A protein and the small-molecule ligand that binds it are described below.
Small molecule (SMILES): C[C@@H]1CN(CC(=O)N2CCc3cnc(Cl)cc32)CC[NH2+]1

Binding-site contacts:
Ligand atom C2 contacts residue THR64 of chain 1.A at 3.4 Å.
Ligand atom C1 contacts residue GLU70 of chain 1.A at 3.2 Å.
Ligand atom C10 contacts residue TRP79 of chain 1.A at 3.7 Å (hydrophobic).
Ligand atom C12 contacts residue GLY62 of chain 1.A at 3.5 Å.
Ligand atom C16 contacts residue LEU63 of chain 1.A at 3.8 Å (hydrophobic).
Ligand atom C10 contacts residue TYR80 of chain 1.A at 3.9 Å (hydrophobic).
Ligand atom CL contacts residue LYS53 of chain 1.A at 3.4 Å.
Ligand atom N13 contacts residue TYR80 of chain 1.A at 4.0 Å.
Ligand atom N20 contacts residue ASP65 of chain 1.A at 2.8 Å (salt-bridge).
Ligand atom C16 contacts residue GLY62 of chain 1.A at 3.3 Å.
Ligand atom O7 contacts residue LEU63 of chain 1.A at 3.7 Å.
Ligand atom C5 contacts residue TRP79 of chain 1.A at 3.6 Å (hydrophobic).
Ligand atom N4 contacts residue THR64 of chain 1.A at 3.9 Å.
Ligand atom CL contacts residue THR64 of chain 1.A at 3.7 Å.
Ligand atom C3 contacts residue THR64 of chain 1.A at 3.4 Å.
Ligand atom C17 contacts residue GLY62 of chain 1.A at 3.4 Å.
Ligand atom C6 contacts residue LEU63 of chain 1.A at 3.7 Å (hydrophobic).
Ligand atom C19 contacts residue LYS67 of chain 1.A at 4.0 Å.
Ligand atom N13 contacts residue GLY62 of chain 1.A at 3.5 Å (h-bond).
Ligand atom C2 contacts residue GLU70 of chain 1.A at 3.2 Å.
Ligand atom C1 contacts residue TRP66 of chain 1.A at 3.4 Å (hydrophobic).
Ligand atom N4 contacts residue TRP79 of chain 1.A at 4.0 Å.
Ligand atom C2 contacts residue GLN75 of chain 1.A at 3.3 Å.
Ligand atom C18 contacts residue THR64 of chain 1.A at 3.4 Å.
Ligand atom C19 contacts residue ASP65 of chain 1.A at 3.4 Å.
Ligand atom C12 contacts residue TYR80 of chain 1.A at 3.4 Å (hydrophobic).
Ligand atom C19 contacts residue THR64 of chain 1.A at 3.4 Å.
Ligand atom N20 contacts residue THR64 of chain 1.A at 2.8 Å (h-bond).
Ligand atom C19 contacts residue GLU70 of chain 1.A at 3.6 Å.
Ligand atom C1 contacts residue GLN75 of chain 1.A at 3.7 Å.
Ligand atom C14 contacts residue GLY62 of chain 1.A at 3.4 Å.
Ligand atom C11 contacts residue TYR80 of chain 1.A at 3.6 Å (hydrophobic).
Ligand atom O7 contacts residue THR64 of chain 1.A at 3.0 Å (h-bond).
Ligand atom N20 contacts residue GLU70 of chain 1.A at 2.8 Å (salt-bridge).
Ligand atom N8 contacts residue LEU63 of chain 1.A at 3.8 Å.
Ligand atom C3 contacts residue GLN75 of chain 1.A at 3.5 Å.
Ligand atom C9 contacts residue TRP79 of chain 1.A at 3.4 Å (hydrophobic).
Ligand atom C3 contacts residue LEU63 of chain 1.A at 3.8 Å (hydrophobic).
Ligand atom C1 contacts residue THR64 of chain 1.A at 3.6 Å.
Ligand atom C11 contacts residue GLY62 of chain 1.A at 3.5 Å.

Sequence of chain 1.A:
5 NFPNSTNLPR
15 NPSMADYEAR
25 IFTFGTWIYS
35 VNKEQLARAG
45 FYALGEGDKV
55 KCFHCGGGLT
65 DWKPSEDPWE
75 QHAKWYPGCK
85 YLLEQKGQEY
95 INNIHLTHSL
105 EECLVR